Binding-site contacts:
Ligand atom C5 contacts residue TRP238 of chain 1.A at 3.5 Å (hydrophobic).
Ligand atom C4 contacts residue SER235 of chain 1.A at 4.4 Å.
Ligand atom C7 contacts residue SER235 of chain 1.A at 4.4 Å.
Ligand atom C5 contacts residue SER235 of chain 1.A at 4.4 Å.
Ligand atom C1 contacts residue SER235 of chain 1.A at 3.6 Å.
Ligand atom C2 contacts residue TRP238 of chain 1.A at 4.2 Å (hydrophobic).
Ligand atom C2 contacts residue ASN181 of chain 1.E at 2.5 Å.
Ligand atom N2 contacts residue SER235 of chain 1.A at 3.3 Å (h-bond).
Ligand atom O4 contacts residue TRP238 of chain 1.A at 4.5 Å.
Ligand atom C1 contacts residue TRP238 of chain 1.A at 4.2 Å (hydrophobic).
Ligand atom O7 contacts residue ASN181 of chain 1.E at 2.9 Å (h-bond).
Ligand atom O6 contacts residue THR183 of chain 1.E at 3.2 Å.
Ligand atom C4 contacts residue ASN181 of chain 1.E at 4.2 Å.
Ligand atom O7 contacts residue TRP238 of chain 1.A at 2.9 Å (h-bond).
Ligand atom O7 contacts residue PRO237 of chain 1.A at 3.4 Å.
Ligand atom O5 contacts residue TRP238 of chain 1.A at 4.4 Å.
Ligand atom C3 contacts residue ASN181 of chain 1.E at 3.8 Å.
Ligand atom C2 contacts residue SER235 of chain 1.A at 3.6 Å.
Ligand atom C3 contacts residue SER235 of chain 1.A at 3.5 Å.
Ligand atom C1 contacts residue ASN181 of chain 1.E at 1.4 Å.
Ligand atom C8 contacts residue ASN181 of chain 1.E at 4.3 Å.
Ligand atom O3 contacts residue SER235 of chain 1.A at 4.3 Å.
Ligand atom O3 contacts residue TRP238 of chain 1.A at 3.8 Å.
Ligand atom C7 contacts residue TRP238 of chain 1.A at 3.9 Å (hydrophobic).
Ligand atom C8 contacts residue VAL258 of chain 1.E at 3.7 Å (hydrophobic).
Ligand atom O7 contacts residue ARG236 of chain 1.A at 3.6 Å.
Ligand atom O5 contacts residue TRP238 of chain 1.A at 4.1 Å.
Ligand atom C6 contacts residue TRP238 of chain 1.A at 4.2 Å (hydrophobic).
Ligand atom C6 contacts residue THR183 of chain 1.E at 3.6 Å.
Ligand atom N2 contacts residue ASN181 of chain 1.E at 2.9 Å (h-bond).
Ligand atom O5 contacts residue ASN181 of chain 1.E at 2.3 Å (h-bond).
Ligand atom C7 contacts residue PRO237 of chain 1.A at 4.3 Å (hydrophobic).
Ligand atom C6 contacts residue TRP238 of chain 1.A at 3.6 Å (hydrophobic).
Ligand atom C7 contacts residue ASN181 of chain 1.E at 3.1 Å.
Ligand atom C8 contacts residue VAL260 of chain 1.E at 4.4 Å (hydrophobic).
Ligand atom C8 contacts residue THR183 of chain 1.E at 3.8 Å.
Ligand atom C4 contacts residue TRP238 of chain 1.A at 3.9 Å (hydrophobic).
Ligand atom C5 contacts residue ASN181 of chain 1.E at 3.6 Å.

The small molecule below binds the protein below.
Small molecule (SMILES): CC(=O)N[C@H]1[C@H](O[C@H]2[C@H](O)[C@@H](NC(C)=O)CO[C@@H]2CO)O[C@H](CO)[C@@H](O[C@@H]2O[C@H](CO[C@H]3O[C@H](CO)[C@@H](O)[C@H](O)[C@@H]3O)[C@@H](O)[C@H](O[C@H]3O[C@H](CO)[C@@H](O)[C@H](O)[C@@H]3O)[C@@H]2O)[C@@H]1O

Sequence of chain 1.A:
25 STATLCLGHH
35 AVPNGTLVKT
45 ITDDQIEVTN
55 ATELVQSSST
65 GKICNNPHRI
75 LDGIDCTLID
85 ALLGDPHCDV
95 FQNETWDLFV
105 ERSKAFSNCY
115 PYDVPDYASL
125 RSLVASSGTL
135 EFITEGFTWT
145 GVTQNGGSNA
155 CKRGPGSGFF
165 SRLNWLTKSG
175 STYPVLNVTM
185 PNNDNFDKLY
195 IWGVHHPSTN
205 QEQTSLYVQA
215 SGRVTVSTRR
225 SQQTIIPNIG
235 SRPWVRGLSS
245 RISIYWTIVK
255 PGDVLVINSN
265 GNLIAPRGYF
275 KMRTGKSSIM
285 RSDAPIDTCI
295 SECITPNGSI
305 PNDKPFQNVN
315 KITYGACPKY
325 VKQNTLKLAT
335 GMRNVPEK

Sequence of chain 1.E:
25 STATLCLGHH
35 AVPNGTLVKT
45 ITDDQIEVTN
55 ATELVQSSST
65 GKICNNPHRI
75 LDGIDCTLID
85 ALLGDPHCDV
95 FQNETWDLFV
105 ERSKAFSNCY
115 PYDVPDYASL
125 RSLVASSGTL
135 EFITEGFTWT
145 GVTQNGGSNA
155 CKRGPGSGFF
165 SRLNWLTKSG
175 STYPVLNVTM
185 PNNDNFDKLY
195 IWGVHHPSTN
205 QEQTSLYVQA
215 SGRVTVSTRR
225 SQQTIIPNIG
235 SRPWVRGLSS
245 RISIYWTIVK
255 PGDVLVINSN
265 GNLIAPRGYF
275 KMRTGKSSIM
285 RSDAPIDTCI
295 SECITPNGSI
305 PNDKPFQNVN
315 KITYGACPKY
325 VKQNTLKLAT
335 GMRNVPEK